This small molecule binds to this protein.
Small molecule (SMILES): OC[C@H]1O[C@H](O)[C@H](O)[C@@H](O)[C@@H]1O

Sequence of chain 1.C:
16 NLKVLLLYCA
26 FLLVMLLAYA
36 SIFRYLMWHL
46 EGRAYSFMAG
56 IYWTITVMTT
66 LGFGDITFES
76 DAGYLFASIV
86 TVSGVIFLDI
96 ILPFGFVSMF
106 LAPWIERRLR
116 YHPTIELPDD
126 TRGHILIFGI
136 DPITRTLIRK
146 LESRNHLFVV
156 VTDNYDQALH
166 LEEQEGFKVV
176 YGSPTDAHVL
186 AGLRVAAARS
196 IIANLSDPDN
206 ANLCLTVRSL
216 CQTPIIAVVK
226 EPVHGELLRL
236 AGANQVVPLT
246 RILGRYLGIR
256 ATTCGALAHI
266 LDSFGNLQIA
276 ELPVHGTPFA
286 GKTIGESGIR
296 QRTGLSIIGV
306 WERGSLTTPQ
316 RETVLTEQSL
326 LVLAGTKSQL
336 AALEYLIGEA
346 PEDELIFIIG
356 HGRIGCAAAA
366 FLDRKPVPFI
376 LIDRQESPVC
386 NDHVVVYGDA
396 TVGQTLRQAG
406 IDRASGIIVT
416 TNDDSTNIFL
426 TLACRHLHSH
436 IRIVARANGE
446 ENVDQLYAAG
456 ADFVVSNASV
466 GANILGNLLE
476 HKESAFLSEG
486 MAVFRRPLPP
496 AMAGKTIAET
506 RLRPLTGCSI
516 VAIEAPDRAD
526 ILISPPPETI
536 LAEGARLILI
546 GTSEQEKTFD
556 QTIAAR

Binding-site contacts:
Ligand atom C6 contacts residue PHE374 of chain 1.C at 3.9 Å (hydrophobic).
Ligand atom C6 contacts residue VAL389 of chain 1.C at 4.4 Å (hydrophobic).
Ligand atom O1 contacts residue PHE374 of chain 1.C at 3.2 Å.
Ligand atom O2 contacts residue PRO373 of chain 1.C at 4.3 Å.
Ligand atom O5 contacts residue PHE374 of chain 1.C at 3.2 Å (h-bond).
Ligand atom O1 contacts residue PRO373 of chain 1.C at 3.6 Å.
Ligand atom O6 contacts residue HIS388 of chain 1.C at 4.1 Å.
Ligand atom C1 contacts residue PRO373 of chain 1.C at 3.9 Å (hydrophobic).
Ligand atom O6 contacts residue PHE374 of chain 1.C at 4.0 Å.
Ligand atom C1 contacts residue PHE374 of chain 1.C at 3.7 Å (hydrophobic).
Ligand atom O6 contacts residue VAL389 of chain 1.C at 3.5 Å (h-bond).
Ligand atom O1 contacts residue VAL372 of chain 1.C at 3.7 Å.
Ligand atom C5 contacts residue PHE374 of chain 1.C at 3.8 Å (hydrophobic).
Ligand atom O1 contacts residue ASP368 of chain 1.C at 4.0 Å.